Sequence of chain 10.A:
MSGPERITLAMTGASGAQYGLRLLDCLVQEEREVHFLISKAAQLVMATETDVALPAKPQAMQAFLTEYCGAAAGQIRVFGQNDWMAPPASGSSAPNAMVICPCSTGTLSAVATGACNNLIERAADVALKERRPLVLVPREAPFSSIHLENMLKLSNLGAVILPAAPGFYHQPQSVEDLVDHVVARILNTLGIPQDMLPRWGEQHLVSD

Binding-site contacts:
Ligand atom CAB contacts residue SER111 of chain 10.A at 3.8 Å.
Ligand atom CAG contacts residue TYR190 of chain 2.A at 3.6 Å (hydrophobic).
Ligand atom OAC contacts residue ARG160 of chain 4.A at 3.5 Å (salt-bridge).
Ligand atom OAH contacts residue SER111 of chain 10.A at 2.8 Å (h-bond).
Ligand atom CAA contacts residue FNR1 of chain 4.C at 3.6 Å.
Ligand atom CAG contacts residue FNR1 of chain 4.C at 3.2 Å.
Ligand atom OAC contacts residue ARG143 of chain 10.A at 3.0 Å (salt-bridge).
Ligand atom CAI contacts residue SER111 of chain 10.A at 3.6 Å.
Ligand atom OAE contacts residue GLY112 of chain 10.A at 2.7 Å (h-bond).
Ligand atom OAH contacts residue GLY112 of chain 10.A at 3.8 Å.
Ligand atom CAA contacts residue TRP221 of chain 2.A at 3.6 Å (hydrophobic).
Ligand atom CAF contacts residue SER111 of chain 10.A at 3.7 Å.
Ligand atom OAD contacts residue ARG160 of chain 4.A at 3.2 Å (salt-bridge).
Ligand atom CAF contacts residue ARG143 of chain 10.A at 3.7 Å.
Ligand atom CAB contacts residue FNR1 of chain 4.C at 3.7 Å.
Ligand atom PAJ contacts residue GLU161 of chain 4.A at 3.5 Å.
Ligand atom CAB contacts residue TYR190 of chain 2.A at 3.7 Å (hydrophobic).
Ligand atom PAJ contacts residue ARG143 of chain 10.A at 3.8 Å.
Ligand atom CAF contacts residue FNR1 of chain 4.C at 3.3 Å.
Ligand atom PAJ contacts residue TYR190 of chain 2.A at 3.8 Å.
Ligand atom OAE contacts residue SER111 of chain 10.A at 3.6 Å.
Ligand atom PAJ contacts residue ARG206 of chain 2.A at 3.8 Å.
Ligand atom OAH contacts residue TYR190 of chain 2.A at 3.8 Å.
Ligand atom PAJ contacts residue SER111 of chain 10.A at 3.7 Å.
Ligand atom CAG contacts residue SER111 of chain 10.A at 3.8 Å.
Ligand atom PAJ contacts residue LYS150 of chain 10.A at 3.7 Å.
Ligand atom CAA contacts residue TRP105 of chain 10.A at 3.3 Å (hydrophobic).
Ligand atom OAD contacts residue TYR190 of chain 2.A at 2.8 Å (h-bond).
Ligand atom CAB contacts residue TRP221 of chain 2.A at 3.6 Å (hydrophobic).
Ligand atom CAG contacts residue ARG143 of chain 10.A at 3.7 Å.
Ligand atom OAH contacts residue ARG143 of chain 10.A at 3.5 Å (salt-bridge).
Ligand atom OAE contacts residue LYS150 of chain 10.A at 2.7 Å (salt-bridge).
Ligand atom OAE contacts residue ARG206 of chain 2.A at 3.0 Å (salt-bridge).
Ligand atom OAC contacts residue GLU161 of chain 4.A at 2.5 Å (salt-bridge).
Ligand atom CAF contacts residue ALA110 of chain 10.A at 3.6 Å (hydrophobic).
Ligand atom CAI contacts residue FNR1 of chain 4.C at 3.5 Å.
Ligand atom OAC contacts residue LYS150 of chain 10.A at 3.8 Å.
Ligand atom OAE contacts residue GLU161 of chain 4.A at 3.7 Å.
Ligand atom OAD contacts residue ARG206 of chain 2.A at 2.8 Å (salt-bridge).
Ligand atom PAJ contacts residue GLY112 of chain 10.A at 3.9 Å.

This protein binds this small molecule.
Small molecule (SMILES): CC(C)=CCOP(=O)(O)O

Sequence of chain 2.A:
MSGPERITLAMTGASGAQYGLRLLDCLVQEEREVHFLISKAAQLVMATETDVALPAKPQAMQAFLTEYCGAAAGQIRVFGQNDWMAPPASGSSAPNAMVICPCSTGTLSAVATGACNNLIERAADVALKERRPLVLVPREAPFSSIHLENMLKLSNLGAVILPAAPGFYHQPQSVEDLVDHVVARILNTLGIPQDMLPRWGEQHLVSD

Sequence of chain 4.A:
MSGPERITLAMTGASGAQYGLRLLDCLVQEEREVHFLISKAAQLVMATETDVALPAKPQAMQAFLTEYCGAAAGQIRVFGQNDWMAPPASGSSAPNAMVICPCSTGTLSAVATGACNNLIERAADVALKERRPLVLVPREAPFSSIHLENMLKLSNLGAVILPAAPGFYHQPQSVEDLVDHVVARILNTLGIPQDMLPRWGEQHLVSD